Sequence of chain 1.G:
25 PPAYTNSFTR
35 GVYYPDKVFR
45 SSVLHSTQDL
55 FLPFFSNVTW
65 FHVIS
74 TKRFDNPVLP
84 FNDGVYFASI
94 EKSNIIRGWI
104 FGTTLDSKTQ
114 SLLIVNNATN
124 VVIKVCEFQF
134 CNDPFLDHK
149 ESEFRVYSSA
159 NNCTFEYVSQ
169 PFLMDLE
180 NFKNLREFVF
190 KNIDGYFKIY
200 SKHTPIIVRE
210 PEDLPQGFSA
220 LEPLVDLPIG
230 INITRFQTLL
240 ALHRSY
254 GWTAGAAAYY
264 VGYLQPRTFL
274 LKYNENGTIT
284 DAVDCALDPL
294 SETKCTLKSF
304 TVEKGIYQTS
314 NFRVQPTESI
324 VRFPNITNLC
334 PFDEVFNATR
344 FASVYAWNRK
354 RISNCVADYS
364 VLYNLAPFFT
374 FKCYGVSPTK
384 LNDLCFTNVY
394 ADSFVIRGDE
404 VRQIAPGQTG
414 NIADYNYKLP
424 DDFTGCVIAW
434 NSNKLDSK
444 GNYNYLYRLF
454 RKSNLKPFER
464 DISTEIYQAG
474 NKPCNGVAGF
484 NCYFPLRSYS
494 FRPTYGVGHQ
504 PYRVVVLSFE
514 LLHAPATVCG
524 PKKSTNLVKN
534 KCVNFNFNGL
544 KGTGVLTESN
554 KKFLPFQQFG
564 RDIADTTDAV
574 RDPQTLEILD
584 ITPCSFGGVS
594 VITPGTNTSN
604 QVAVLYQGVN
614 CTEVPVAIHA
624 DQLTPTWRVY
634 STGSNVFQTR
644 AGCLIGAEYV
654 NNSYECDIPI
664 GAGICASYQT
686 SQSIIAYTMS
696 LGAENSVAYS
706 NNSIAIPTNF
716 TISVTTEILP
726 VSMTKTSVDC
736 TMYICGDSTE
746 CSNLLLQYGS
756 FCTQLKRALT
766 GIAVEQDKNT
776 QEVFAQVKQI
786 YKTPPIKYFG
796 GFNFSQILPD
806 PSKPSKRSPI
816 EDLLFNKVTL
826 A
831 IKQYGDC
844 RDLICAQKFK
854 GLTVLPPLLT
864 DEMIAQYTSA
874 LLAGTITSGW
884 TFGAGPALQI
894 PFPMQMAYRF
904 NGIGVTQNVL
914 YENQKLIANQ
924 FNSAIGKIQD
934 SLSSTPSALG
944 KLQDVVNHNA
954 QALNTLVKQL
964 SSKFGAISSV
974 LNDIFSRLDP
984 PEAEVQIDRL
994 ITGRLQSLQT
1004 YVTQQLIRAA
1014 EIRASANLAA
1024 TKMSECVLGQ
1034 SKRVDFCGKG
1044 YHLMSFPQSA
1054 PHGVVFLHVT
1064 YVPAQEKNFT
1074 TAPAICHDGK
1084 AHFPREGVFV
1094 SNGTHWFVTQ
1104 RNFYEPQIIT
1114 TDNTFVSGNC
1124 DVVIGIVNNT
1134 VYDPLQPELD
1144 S

Binding-site contacts:
Ligand atom C1 contacts residue GLU149 of chain 1.G at 4.2 Å.
Ligand atom C7 contacts residue ALA121 of chain 1.G at 4.1 Å (hydrophobic).
Ligand atom O3 contacts residue VAL166 of chain 1.G at 4.1 Å.
Ligand atom O3 contacts residue ASN123 of chain 1.G at 3.6 Å.
Ligand atom C5 contacts residue ASN123 of chain 1.G at 4.2 Å.
Ligand atom C4 contacts residue ASN123 of chain 1.G at 4.0 Å.
Ligand atom O5 contacts residue ASN123 of chain 1.G at 3.1 Å (h-bond).
Ligand atom O6 contacts residue ALA121 of chain 1.G at 4.2 Å.
Ligand atom C4 contacts residue ASN120 of chain 1.G at 4.2 Å.
Ligand atom C8 contacts residue ASN120 of chain 1.G at 4.1 Å.
Ligand atom C2 contacts residue ASN120 of chain 1.G at 2.5 Å.
Ligand atom O5 contacts residue ASN120 of chain 1.G at 2.4 Å (h-bond).
Ligand atom C6 contacts residue ASN123 of chain 1.G at 3.8 Å.
Ligand atom C1 contacts residue ASN123 of chain 1.G at 3.4 Å.
Ligand atom O6 contacts residue ASN123 of chain 1.G at 2.7 Å (h-bond).
Ligand atom O3 contacts residue ASN120 of chain 1.G at 4.1 Å.
Ligand atom N2 contacts residue ASN123 of chain 1.G at 3.9 Å.
Ligand atom C6 contacts residue TYR155 of chain 1.G at 3.9 Å (hydrophobic).
Ligand atom C2 contacts residue ASN123 of chain 1.G at 4.1 Å.
Ligand atom C3 contacts residue ASN120 of chain 1.G at 3.7 Å.
Ligand atom O6 contacts residue GLU151 of chain 1.G at 3.3 Å.
Ligand atom N2 contacts residue ALA121 of chain 1.G at 4.5 Å.
Ligand atom N2 contacts residue ASN120 of chain 1.G at 3.2 Å (h-bond).
Ligand atom O4 contacts residue VAL125 of chain 1.G at 4.0 Å.
Ligand atom O4 contacts residue ASN123 of chain 1.G at 2.8 Å (h-bond).
Ligand atom C6 contacts residue GLU151 of chain 1.G at 4.3 Å.
Ligand atom C7 contacts residue ASN120 of chain 1.G at 3.9 Å.
Ligand atom O6 contacts residue TYR155 of chain 1.G at 3.5 Å (h-bond).
Ligand atom O3 contacts residue GLU151 of chain 1.G at 3.8 Å.
Ligand atom C5 contacts residue VAL125 of chain 1.G at 4.1 Å (hydrophobic).
Ligand atom C8 contacts residue VAL125 of chain 1.G at 3.9 Å (hydrophobic).
Ligand atom O7 contacts residue ALA121 of chain 1.G at 3.3 Å.
Ligand atom C5 contacts residue ASN120 of chain 1.G at 3.6 Å.
Ligand atom O7 contacts residue ASN123 of chain 1.G at 4.3 Å.
Ligand atom C6 contacts residue VAL125 of chain 1.G at 4.2 Å (hydrophobic).
Ligand atom C1 contacts residue ASN120 of chain 1.G at 1.4 Å.

The small molecule below binds the protein below.
Small molecule (SMILES): CC(=O)N[C@H]1[C@H](O[C@H]2[C@H](O)[C@@H](NC(C)=O)CO[C@@H]2CO)O[C@H](CO)[C@@H](O)[C@@H]1O